This protein binds this small molecule.
Small molecule (SMILES): CC(=O)N[C@@H]1[C@@H](O)[C@H](O)[C@@H](CO)O[C@H]1O

Sequence of chain 1.A:
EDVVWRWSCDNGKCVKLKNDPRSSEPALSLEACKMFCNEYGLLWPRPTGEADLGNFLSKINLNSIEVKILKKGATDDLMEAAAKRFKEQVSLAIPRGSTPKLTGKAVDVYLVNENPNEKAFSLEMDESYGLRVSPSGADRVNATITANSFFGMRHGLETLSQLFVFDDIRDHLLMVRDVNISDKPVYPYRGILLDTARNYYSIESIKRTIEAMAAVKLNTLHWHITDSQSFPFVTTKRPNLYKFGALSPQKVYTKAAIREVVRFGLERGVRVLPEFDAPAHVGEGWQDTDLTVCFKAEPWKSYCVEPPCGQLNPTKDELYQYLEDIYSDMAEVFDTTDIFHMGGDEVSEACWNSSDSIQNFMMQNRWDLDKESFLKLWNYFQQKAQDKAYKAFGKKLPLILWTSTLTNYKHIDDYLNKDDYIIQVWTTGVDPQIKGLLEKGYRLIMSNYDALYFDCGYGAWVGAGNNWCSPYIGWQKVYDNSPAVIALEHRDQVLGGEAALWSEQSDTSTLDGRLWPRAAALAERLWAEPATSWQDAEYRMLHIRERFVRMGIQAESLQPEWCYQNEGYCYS

Binding-site contacts:
Ligand atom C4 contacts residue ASN142 of chain 1.A at 4.1 Å.
Ligand atom C5 contacts residue THR144 of chain 1.A at 3.9 Å.
Ligand atom C2 contacts residue ASN142 of chain 1.A at 2.3 Å.
Ligand atom C6 contacts residue ARG132 of chain 1.A at 4.0 Å.
Ligand atom O7 contacts residue SER136 of chain 1.A at 4.3 Å.
Ligand atom O5 contacts residue THR144 of chain 1.A at 3.7 Å.
Ligand atom N2 contacts residue TYR110 of chain 1.A at 4.3 Å.
Ligand atom N2 contacts residue ASN142 of chain 1.A at 2.9 Å (h-bond).
Ligand atom C1 contacts residue ASN142 of chain 1.A at 1.4 Å.
Ligand atom C7 contacts residue ASN142 of chain 1.A at 3.3 Å.
Ligand atom C1 contacts residue THR144 of chain 1.A at 3.5 Å.
Ligand atom C3 contacts residue ASN142 of chain 1.A at 3.7 Å.
Ligand atom C8 contacts residue TYR110 of chain 1.A at 4.2 Å (hydrophobic).
Ligand atom O6 contacts residue ARG132 of chain 1.A at 3.7 Å.
Ligand atom C7 contacts residue TYR110 of chain 1.A at 4.3 Å (hydrophobic).
Ligand atom O5 contacts residue ASN142 of chain 1.A at 2.4 Å (h-bond).
Ligand atom C5 contacts residue ASN142 of chain 1.A at 3.6 Å.
Ligand atom O7 contacts residue ASN142 of chain 1.A at 3.1 Å (h-bond).